This protein binds this small molecule.
Small molecule (SMILES): O=C(O)CF

Sequence of chain 1.A:
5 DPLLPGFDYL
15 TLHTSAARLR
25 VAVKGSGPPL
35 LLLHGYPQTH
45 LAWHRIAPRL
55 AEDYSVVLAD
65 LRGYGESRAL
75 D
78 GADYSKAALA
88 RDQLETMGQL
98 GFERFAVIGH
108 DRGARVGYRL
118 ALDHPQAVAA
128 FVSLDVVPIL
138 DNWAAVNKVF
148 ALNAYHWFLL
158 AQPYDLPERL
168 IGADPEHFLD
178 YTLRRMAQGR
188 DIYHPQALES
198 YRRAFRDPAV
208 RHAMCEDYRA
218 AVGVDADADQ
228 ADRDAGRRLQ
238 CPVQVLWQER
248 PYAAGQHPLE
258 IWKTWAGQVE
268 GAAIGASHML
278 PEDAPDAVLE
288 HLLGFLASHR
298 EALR

Binding-site contacts:
Ligand atom OXT contacts residue GLY291 of chain 1.A at 3.7 Å.
Ligand atom OXT contacts residue HIS288 of chain 1.A at 3.5 Å (h-bond).
Ligand atom O contacts residue GLN241 of chain 1.A at 3.3 Å (h-bond).
Ligand atom O contacts residue HIS288 of chain 1.A at 2.9 Å (h-bond).
Ligand atom CH3 contacts residue GLY291 of chain 1.A at 3.7 Å.
Ligand atom CH3 contacts residue GLU267 of chain 1.A at 3.5 Å.
Ligand atom C contacts residue GLY291 of chain 1.A at 4.3 Å.
Ligand atom C contacts residue PHE292 of chain 1.A at 4.0 Å (hydrophobic).
Ligand atom CH3 contacts residue HIS288 of chain 1.A at 4.0 Å.
Ligand atom CH3 contacts residue PHE292 of chain 1.A at 3.5 Å (hydrophobic).
Ligand atom F contacts residue GLY291 of chain 1.A at 3.1 Å.
Ligand atom F contacts residue PHE292 of chain 1.A at 3.5 Å.
Ligand atom C contacts residue HIS288 of chain 1.A at 3.4 Å.
Ligand atom F contacts residue GLU267 of chain 1.A at 4.5 Å.
Ligand atom CH3 contacts residue GLN241 of chain 1.A at 4.4 Å.
Ligand atom F contacts residue SER295 of chain 1.A at 4.5 Å.
Ligand atom C contacts residue GLN241 of chain 1.A at 4.0 Å.
Ligand atom OXT contacts residue GLU287 of chain 1.A at 3.7 Å.
Ligand atom OXT contacts residue PHE292 of chain 1.A at 4.2 Å.